Binding-site contacts:
Ligand atom C02 contacts residue GLU321 of chain 1.B at 3.4 Å.
Ligand atom C06 contacts residue GLU321 of chain 1.B at 3.5 Å.
Ligand atom C10 contacts residue VAL296 of chain 1.B at 3.6 Å (hydrophobic).
Ligand atom C12 contacts residue VAL296 of chain 1.B at 3.5 Å (hydrophobic).
Ligand atom C16 contacts residue ASN298 of chain 1.B at 3.6 Å.
Ligand atom C18 contacts residue ASN298 of chain 1.B at 3.7 Å.
Ligand atom N01 contacts residue TYR317 of chain 1.B at 3.7 Å.
Ligand atom N28 contacts residue GLU321 of chain 1.B at 2.6 Å (salt-bridge).
Ligand atom C27 contacts residue VAL296 of chain 1.B at 3.6 Å (hydrophobic).
Ligand atom C15 contacts residue ASN298 of chain 1.B at 3.8 Å.
Ligand atom C04 contacts residue HEM1 of chain 1.M at 3.9 Å.
Ligand atom C11 contacts residue VAL296 of chain 1.B at 3.5 Å (hydrophobic).
Ligand atom C03 contacts residue HEM1 of chain 1.M at 3.2 Å.
Ligand atom C13 contacts residue VAL296 of chain 1.B at 3.5 Å (hydrophobic).
Ligand atom C08 contacts residue GLU321 of chain 1.B at 3.4 Å.
Ligand atom N01 contacts residue TRP316 of chain 1.B at 2.8 Å (h-bond).
Ligand atom C26 contacts residue TYR435 of chain 1.B at 3.6 Å (hydrophobic).
Ligand atom C02 contacts residue PRO294 of chain 1.B at 3.9 Å (hydrophobic).
Ligand atom N23 contacts residue GLN436 of chain 1.B at 3.0 Å (h-bond).
Ligand atom C25 contacts residue ASN298 of chain 1.B at 3.2 Å.
Ligand atom C11 contacts residue HEM1 of chain 1.M at 3.2 Å.
Ligand atom C10 contacts residue HEM1 of chain 1.M at 3.6 Å.
Ligand atom C06 contacts residue PRO294 of chain 1.B at 3.7 Å (hydrophobic).
Ligand atom C02 contacts residue HEM1 of chain 1.M at 3.7 Å.
Ligand atom C17 contacts residue ASN298 of chain 1.B at 3.8 Å.
Ligand atom C19 contacts residue ASN298 of chain 1.B at 3.4 Å.
Ligand atom C08 contacts residue HEM1 of chain 1.M at 3.6 Å.
Ligand atom N01 contacts residue MET318 of chain 1.B at 3.9 Å.
Ligand atom C02 contacts residue TRP316 of chain 1.B at 3.6 Å (hydrophobic).
Ligand atom C15 contacts residue HEM1 of chain 1.M at 3.8 Å.
Ligand atom C09 contacts residue VAL296 of chain 1.B at 3.6 Å (hydrophobic).
Ligand atom N01 contacts residue GLU321 of chain 1.B at 2.6 Å (salt-bridge).
Ligand atom N01 contacts residue HEM1 of chain 1.M at 3.3 Å.
Ligand atom C12 contacts residue HEM1 of chain 1.M at 3.2 Å.
Ligand atom C03 contacts residue TRP316 of chain 1.B at 3.8 Å (hydrophobic).
Ligand atom C05 contacts residue VAL296 of chain 1.B at 3.7 Å (hydrophobic).
Ligand atom N24 contacts residue ASN298 of chain 1.B at 3.7 Å.
Ligand atom C07 contacts residue GLU321 of chain 1.B at 3.5 Å.
Ligand atom N28 contacts residue PRO294 of chain 1.B at 3.8 Å.
Ligand atom C26 contacts residue ASN298 of chain 1.B at 3.3 Å.

Sequence of chain 1.B:
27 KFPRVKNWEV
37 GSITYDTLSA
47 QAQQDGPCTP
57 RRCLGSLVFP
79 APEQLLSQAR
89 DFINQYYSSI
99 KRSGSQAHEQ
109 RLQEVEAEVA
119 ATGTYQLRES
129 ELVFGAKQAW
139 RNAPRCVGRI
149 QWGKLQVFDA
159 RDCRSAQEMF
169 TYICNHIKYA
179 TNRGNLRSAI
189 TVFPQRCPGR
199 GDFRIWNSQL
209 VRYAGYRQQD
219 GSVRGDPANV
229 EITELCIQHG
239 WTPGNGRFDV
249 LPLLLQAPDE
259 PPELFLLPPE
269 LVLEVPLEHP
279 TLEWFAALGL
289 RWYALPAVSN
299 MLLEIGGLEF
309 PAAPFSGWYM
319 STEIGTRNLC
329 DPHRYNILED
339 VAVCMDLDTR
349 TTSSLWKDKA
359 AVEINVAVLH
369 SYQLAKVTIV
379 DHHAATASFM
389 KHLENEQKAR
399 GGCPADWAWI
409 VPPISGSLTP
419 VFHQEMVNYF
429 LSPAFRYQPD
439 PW

The small molecule below binds the protein below.
Small molecule (SMILES): Nc1cccc(CCc2cccc(OCc3ccc4ccc(N)nc4c3)c2)n1